Binding-site contacts:
Ligand atom C19 contacts residue VAL8 of chain 1.A at 3.6 Å (hydrophobic).
Ligand atom C3 contacts residue GLU38 of chain 1.A at 3.4 Å.
Ligand atom C19 contacts residue GLY76 of chain 1.A at 3.7 Å.
Ligand atom C23 contacts residue ASP55 of chain 1.A at 3.5 Å.
Ligand atom C12 contacts residue SER40 of chain 1.A at 3.3 Å.
Ligand atom C16 contacts residue TYR72 of chain 1.A at 3.9 Å (hydrophobic).
Ligand atom N13 contacts residue SER40 of chain 1.A at 3.2 Å (h-bond).
Ligand atom C1 contacts residue TYR72 of chain 1.A at 3.4 Å (hydrophobic).
Ligand atom C19 contacts residue TYR72 of chain 1.A at 3.6 Å (hydrophobic).
Ligand atom C4 contacts residue LEU57 of chain 1.A at 3.7 Å (hydrophobic).
Ligand atom C9 contacts residue THR75 of chain 1.A at 3.4 Å.
Ligand atom C16 contacts residue THR75 of chain 1.A at 3.5 Å.
Ligand atom C14 contacts residue LEU57 of chain 1.A at 3.9 Å (hydrophobic).
Ligand atom C15 contacts residue THR75 of chain 1.A at 4.0 Å.
Ligand atom C2 contacts residue TYR72 of chain 1.A at 3.8 Å (hydrophobic).
Ligand atom C18 contacts residue LYS6 of chain 1.A at 3.8 Å.
Ligand atom C17 contacts residue LEU7 of chain 1.A at 3.7 Å (hydrophobic).
Ligand atom C12 contacts residue ASP55 of chain 1.A at 3.8 Å.
Ligand atom C3 contacts residue LEU57 of chain 1.A at 3.5 Å (hydrophobic).
Ligand atom N13 contacts residue ASP55 of chain 1.A at 2.8 Å (salt-bridge).
Ligand atom O10 contacts residue GLN71 of chain 1.A at 3.2 Å (h-bond).
Ligand atom C17 contacts residue LEU57 of chain 1.A at 3.7 Å (hydrophobic).
Ligand atom O22 contacts residue LEU57 of chain 1.A at 3.5 Å.
Ligand atom C19 contacts residue THR75 of chain 1.A at 3.9 Å.
Ligand atom C2 contacts residue LEU57 of chain 1.A at 3.8 Å (hydrophobic).
Ligand atom O10 contacts residue THR75 of chain 1.A at 2.6 Å (h-bond).
Ligand atom C18 contacts residue LEU7 of chain 1.A at 3.5 Å (hydrophobic).
Ligand atom C20 contacts residue SER40 of chain 1.A at 3.2 Å.
Ligand atom C2 contacts residue GLU38 of chain 1.A at 3.6 Å.
Ligand atom N8 contacts residue THR75 of chain 1.A at 3.7 Å.
Ligand atom C24 contacts residue ASP55 of chain 1.A at 3.8 Å.
Ligand atom C24 contacts residue ARG42 of chain 1.A at 3.7 Å.
Ligand atom C14 contacts residue ASP55 of chain 1.A at 3.8 Å.
Ligand atom C17 contacts residue ASP55 of chain 1.A at 3.5 Å.
Ligand atom C18 contacts residue VAL8 of chain 1.A at 3.5 Å (hydrophobic).
Ligand atom C17 contacts residue LYS6 of chain 1.A at 3.8 Å.
Ligand atom N21 contacts residue ASP55 of chain 1.A at 3.0 Å (salt-bridge).
Ligand atom O22 contacts residue GLU38 of chain 1.A at 2.6 Å (salt-bridge).
Ligand atom C20 contacts residue ASP55 of chain 1.A at 3.9 Å.
Ligand atom C18 contacts residue LEU57 of chain 1.A at 3.9 Å (hydrophobic).

Sequence of chain 1.A:
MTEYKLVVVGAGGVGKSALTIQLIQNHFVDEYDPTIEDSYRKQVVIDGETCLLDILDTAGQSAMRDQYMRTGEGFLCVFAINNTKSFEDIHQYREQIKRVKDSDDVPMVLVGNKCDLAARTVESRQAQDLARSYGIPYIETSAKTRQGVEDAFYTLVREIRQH

The protein below binds the small molecule below.
Small molecule (SMILES): CN(C)Cc1[nH]c2ccccc2c1[C@H]1NC(=O)c2ccc(O)cc21